The small molecule below binds the protein below.
Small molecule (SMILES): CC(=O)OC[C@]12CC[C@H]3[C@@H](C[C@H]4O[C@]45CCCC(=O)[C@]35C)[C@]1(O)CC[C@@]2(O)[C@@](C)(O)[C@@H]1CC(C)=C(C)C(=O)O1

Binding-site contacts:
Ligand atom C24 contacts residue TRP28 of chain 1.J at 3.9 Å (hydrophobic).
Ligand atom O6 contacts residue LEU39 of chain 1.J at 4.4 Å.
Ligand atom O8 contacts residue MET96 of chain 1.J at 2.5 Å.
Ligand atom C5 contacts residue VAL34 of chain 1.J at 3.9 Å (hydrophobic).
Ligand atom C28 contacts residue GLU92 of chain 1.J at 4.1 Å.
Ligand atom C23 contacts residue LEU39 of chain 1.J at 4.3 Å (hydrophobic).
Ligand atom C5 contacts residue PRO29 of chain 1.J at 3.7 Å (hydrophobic).
Ligand atom O2 contacts residue VAL93 of chain 1.J at 3.6 Å.
Ligand atom C4 contacts residue VAL34 of chain 1.J at 4.1 Å (hydrophobic).
Ligand atom C24 contacts residue LEU39 of chain 1.J at 3.7 Å (hydrophobic).
Ligand atom C6 contacts residue PRO29 of chain 1.J at 4.2 Å (hydrophobic).
Ligand atom C7 contacts residue VAL34 of chain 1.J at 4.3 Å (hydrophobic).
Ligand atom C contacts residue TYR86 of chain 1.J at 3.8 Å (hydrophobic).
Ligand atom C5 contacts residue PHE30 of chain 1.J at 4.0 Å (hydrophobic).
Ligand atom C20 contacts residue VAL93 of chain 1.J at 4.2 Å (hydrophobic).
Ligand atom C1 contacts residue ASN87 of chain 1.J at 3.4 Å.
Ligand atom C8 contacts residue LEU39 of chain 1.J at 4.2 Å (hydrophobic).
Ligand atom C18 contacts residue TRP28 of chain 1.J at 4.0 Å (hydrophobic).
Ligand atom C2 contacts residue ASN87 of chain 1.J at 3.9 Å.
Ligand atom C25 contacts residue TRP28 of chain 1.J at 3.4 Å (hydrophobic).
Ligand atom C6 contacts residue VAL34 of chain 1.J at 4.3 Å (hydrophobic).
Ligand atom O4 contacts residue HIS91 of chain 1.J at 4.0 Å.
Ligand atom O1 contacts residue TYR44 of chain 1.J at 4.3 Å.
Ligand atom O2 contacts residue ASN87 of chain 1.J at 2.8 Å (h-bond).
Ligand atom O6 contacts residue TRP28 of chain 1.J at 3.6 Å.
Ligand atom C7 contacts residue PRO29 of chain 1.J at 3.1 Å (hydrophobic).
Ligand atom O contacts residue ASN87 of chain 1.J at 3.0 Å (h-bond).
Ligand atom O1 contacts residue ASN87 of chain 1.J at 2.7 Å (h-bond).
Ligand atom C28 contacts residue MET96 of chain 1.J at 4.1 Å (hydrophobic).
Ligand atom C contacts residue ASN87 of chain 1.J at 2.8 Å.
Ligand atom O3 contacts residue LEU39 of chain 1.J at 3.6 Å.
Ligand atom O3 contacts residue LEU41 of chain 1.J at 4.1 Å.
Ligand atom C25 contacts residue LEU39 of chain 1.J at 4.0 Å (hydrophobic).
Ligand atom O1 contacts residue CYS83 of chain 1.J at 3.9 Å.
Ligand atom C3 contacts residue ASN87 of chain 1.J at 3.4 Å.
Ligand atom C29 contacts residue MET96 of chain 1.J at 3.6 Å (hydrophobic).
Ligand atom O5 contacts residue LEU39 of chain 1.J at 3.5 Å.
Ligand atom C contacts residue LEU41 of chain 1.J at 4.3 Å (hydrophobic).
Ligand atom C21 contacts residue VAL93 of chain 1.J at 4.1 Å (hydrophobic).
Ligand atom O contacts residue VAL93 of chain 1.J at 4.2 Å.

Sequence of chain 1.J:
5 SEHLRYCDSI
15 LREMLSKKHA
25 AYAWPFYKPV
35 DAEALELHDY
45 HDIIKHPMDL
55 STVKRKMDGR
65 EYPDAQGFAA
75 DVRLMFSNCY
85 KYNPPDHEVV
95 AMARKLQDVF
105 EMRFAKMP